Sequence of chain 35.A:
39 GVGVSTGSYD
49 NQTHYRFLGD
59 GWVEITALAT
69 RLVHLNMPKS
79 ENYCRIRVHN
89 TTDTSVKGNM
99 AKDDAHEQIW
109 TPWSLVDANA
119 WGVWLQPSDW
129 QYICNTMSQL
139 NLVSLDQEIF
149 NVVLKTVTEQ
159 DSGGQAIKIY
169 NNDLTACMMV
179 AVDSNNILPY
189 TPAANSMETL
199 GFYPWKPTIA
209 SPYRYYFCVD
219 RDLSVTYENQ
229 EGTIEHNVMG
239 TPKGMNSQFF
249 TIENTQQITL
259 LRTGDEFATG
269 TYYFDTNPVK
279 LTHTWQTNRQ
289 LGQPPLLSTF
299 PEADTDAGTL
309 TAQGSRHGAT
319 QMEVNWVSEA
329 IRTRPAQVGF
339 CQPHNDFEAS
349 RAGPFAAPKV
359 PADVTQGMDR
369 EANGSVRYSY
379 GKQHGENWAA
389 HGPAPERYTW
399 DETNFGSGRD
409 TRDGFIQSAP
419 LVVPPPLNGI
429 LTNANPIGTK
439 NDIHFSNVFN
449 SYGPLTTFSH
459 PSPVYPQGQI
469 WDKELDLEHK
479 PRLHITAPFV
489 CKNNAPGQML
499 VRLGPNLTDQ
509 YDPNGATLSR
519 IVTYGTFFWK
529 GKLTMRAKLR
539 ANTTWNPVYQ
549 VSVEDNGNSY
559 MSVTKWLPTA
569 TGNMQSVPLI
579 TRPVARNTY

A small-molecule ligand and the protein it binds are described below.
Small molecule (SMILES): Nc1ncnc2c1ncn2[C@H]1C[C@H](O)[C@@H](COP(=O)(O)O)O1

Binding-site contacts:
Ligand atom OP1 contacts residue TYR271 of chain 35.A at 3.1 Å (h-bond).
Ligand atom OP1 contacts residue PHE272 of chain 35.A at 3.4 Å.
Ligand atom C5' contacts residue ASP273 of chain 35.A at 3.8 Å.
Ligand atom OP2 contacts residue ASN491 of chain 35.A at 1.7 Å (h-bond).
Ligand atom OP2 contacts residue ASP273 of chain 35.A at 2.4 Å.
Ligand atom P contacts residue TYR271 of chain 35.A at 4.5 Å.
Ligand atom OP1 contacts residue ASP273 of chain 35.A at 3.3 Å.
Ligand atom P contacts residue ASN491 of chain 35.A at 3.0 Å.
Ligand atom P contacts residue ASP273 of chain 35.A at 2.8 Å.
Ligand atom P contacts residue PHE272 of chain 35.A at 4.3 Å.
Ligand atom O5' contacts residue ASN491 of chain 35.A at 3.5 Å (h-bond).
Ligand atom C5' contacts residue ASN491 of chain 35.A at 4.0 Å.
Ligand atom O5' contacts residue ASP273 of chain 35.A at 4.1 Å.
Ligand atom OP1 contacts residue ASN491 of chain 35.A at 3.6 Å.